Sequence of chain 1.A:
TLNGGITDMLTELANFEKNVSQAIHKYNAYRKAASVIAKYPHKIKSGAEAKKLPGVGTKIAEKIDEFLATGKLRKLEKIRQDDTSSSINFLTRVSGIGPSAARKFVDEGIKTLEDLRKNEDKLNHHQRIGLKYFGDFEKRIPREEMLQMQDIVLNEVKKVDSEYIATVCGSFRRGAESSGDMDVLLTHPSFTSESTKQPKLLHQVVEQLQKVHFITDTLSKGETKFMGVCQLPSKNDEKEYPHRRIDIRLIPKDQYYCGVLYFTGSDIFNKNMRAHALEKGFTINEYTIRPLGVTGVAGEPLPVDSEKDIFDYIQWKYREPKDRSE

Binding-site contacts:
Ligand atom O3' contacts residue ARG183 of chain 1.A at 3.5 Å (salt-bridge).
Ligand atom C2' contacts residue GLY274 of chain 1.A at 3.5 Å.
Ligand atom C2' contacts residue TYR271 of chain 1.A at 3.4 Å (hydrophobic).
Ligand atom PB contacts residue MG1 of chain 1.E at 3.1 Å.
Ligand atom O3' contacts residue GLY274 of chain 1.A at 3.2 Å.
Ligand atom O2 contacts residue TYR271 of chain 1.A at 3.3 Å.
Ligand atom O3' contacts residue PHE272 of chain 1.A at 3.7 Å.
Ligand atom N3B contacts residue MG1 of chain 1.E at 3.6 Å.
Ligand atom PG contacts residue MG1 of chain 1.E at 3.3 Å.
Ligand atom O3' contacts residue THR273 of chain 1.A at 3.2 Å (h-bond).
Ligand atom O1A contacts residue ASP190 of chain 1.A at 3.0 Å (salt-bridge).
Ligand atom PG contacts residue SER180 of chain 1.A at 3.6 Å.
Ligand atom O2G contacts residue SER180 of chain 1.A at 2.5 Å (h-bond).
Ligand atom O4' contacts residue PHE272 of chain 1.A at 3.7 Å.
Ligand atom C3A contacts residue MG1 of chain 1.E at 3.6 Å.
Ligand atom O2G contacts residue GLY189 of chain 1.A at 2.8 Å (h-bond).
Ligand atom O1A contacts residue MG1 of chain 1.E at 2.1 Å.
Ligand atom PA contacts residue NA1 of chain 1.F at 3.5 Å.
Ligand atom C5 contacts residue ASP276 of chain 1.A at 3.6 Å.
Ligand atom O2B contacts residue SER180 of chain 1.A at 3.2 Å (h-bond).
Ligand atom O2B contacts residue ASP192 of chain 1.A at 2.9 Å (salt-bridge).
Ligand atom C4 contacts residue ASP276 of chain 1.A at 3.4 Å.
Ligand atom O2 contacts residue ASN279 of chain 1.A at 3.0 Å (h-bond).
Ligand atom N3 contacts residue ASP276 of chain 1.A at 3.7 Å.
Ligand atom O3G contacts residue MG1 of chain 1.E at 2.0 Å.
Ligand atom O2G contacts residue SER188 of chain 1.A at 3.4 Å.
Ligand atom O1A contacts residue ASP192 of chain 1.A at 2.9 Å (salt-bridge).
Ligand atom C2' contacts residue ASN279 of chain 1.A at 3.5 Å.
Ligand atom O1B contacts residue ARG183 of chain 1.A at 2.9 Å (salt-bridge).
Ligand atom O2B contacts residue MG1 of chain 1.E at 2.1 Å.
Ligand atom O2B contacts residue GLY179 of chain 1.A at 3.3 Å.
Ligand atom C4' contacts residue PHE272 of chain 1.A at 3.5 Å (hydrophobic).
Ligand atom O1A contacts residue NA1 of chain 1.F at 2.4 Å (h-bond).
Ligand atom PG contacts residue GLY189 of chain 1.A at 3.6 Å.
Ligand atom O3G contacts residue ASP190 of chain 1.A at 2.7 Å (salt-bridge).
Ligand atom N3B contacts residue SER180 of chain 1.A at 3.5 Å.
Ligand atom C1' contacts residue TYR271 of chain 1.A at 3.6 Å (hydrophobic).
Ligand atom PA contacts residue MG1 of chain 1.E at 3.3 Å.
Ligand atom C5' contacts residue ASP192 of chain 1.A at 3.4 Å.
Ligand atom O1G contacts residue GLY189 of chain 1.A at 3.7 Å.

A small-molecule ligand and the protein it binds are described below.
Small molecule (SMILES): Cc1cn([C@H]2C[C@H](O)[C@@H](COP(=O)(O)CP(=O)(O)NP(=O)(O)O)O2)c(=O)[nH]c1=O